Binding-site contacts:
Ligand atom C3 contacts residue ASN79 of chain 1.E at 3.7 Å.
Ligand atom O5 contacts residue ASN79 of chain 1.E at 2.5 Å (h-bond).
Ligand atom O7 contacts residue ASN79 of chain 1.E at 4.2 Å.
Ligand atom O3 contacts residue SER18 of chain 1.F at 3.9 Å.
Ligand atom C7 contacts residue ASN79 of chain 1.E at 3.5 Å.
Ligand atom C4 contacts residue ASN79 of chain 1.E at 3.2 Å.
Ligand atom O7 contacts residue GLY16 of chain 1.F at 3.1 Å (h-bond).
Ligand atom C2 contacts residue SER18 of chain 1.F at 3.4 Å.
Ligand atom C4 contacts residue SER18 of chain 1.F at 4.4 Å.
Ligand atom O3 contacts residue ASN79 of chain 1.E at 4.4 Å.
Ligand atom C1 contacts residue SER18 of chain 1.F at 4.1 Å.
Ligand atom C6 contacts residue ASN79 of chain 1.E at 3.0 Å.
Ligand atom O4 contacts residue ASN79 of chain 1.E at 4.4 Å.
Ligand atom C5 contacts residue ASN79 of chain 1.E at 3.3 Å.
Ligand atom O6 contacts residue ASN79 of chain 1.E at 3.8 Å.
Ligand atom C7 contacts residue GLY16 of chain 1.F at 3.9 Å.
Ligand atom C8 contacts residue GLY16 of chain 1.F at 3.9 Å.
Ligand atom C8 contacts residue ASN79 of chain 1.E at 3.3 Å.
Ligand atom C2 contacts residue ASN79 of chain 1.E at 2.5 Å.
Ligand atom N2 contacts residue ASN79 of chain 1.E at 3.4 Å (h-bond).
Ligand atom C1 contacts residue ASN79 of chain 1.E at 1.4 Å.
Ligand atom N2 contacts residue SER18 of chain 1.F at 4.2 Å.
Ligand atom C3 contacts residue SER18 of chain 1.F at 4.2 Å.
Ligand atom C7 contacts residue SER18 of chain 1.F at 4.2 Å.
Ligand atom O7 contacts residue SER18 of chain 1.F at 3.8 Å.

This protein binds this small molecule.
Small molecule (SMILES): CC(=O)N[C@@H]1[C@@H](O)[C@H](O)[C@@H](CO)O[C@H]1O

Sequence of chain 1.E:
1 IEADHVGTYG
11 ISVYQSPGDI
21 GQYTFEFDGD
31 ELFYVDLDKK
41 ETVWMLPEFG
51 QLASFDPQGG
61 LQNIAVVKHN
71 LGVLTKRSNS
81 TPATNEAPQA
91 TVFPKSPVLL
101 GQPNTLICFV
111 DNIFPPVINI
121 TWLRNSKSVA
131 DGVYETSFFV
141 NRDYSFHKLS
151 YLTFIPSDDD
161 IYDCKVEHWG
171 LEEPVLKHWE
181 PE

Sequence of chain 1.F:
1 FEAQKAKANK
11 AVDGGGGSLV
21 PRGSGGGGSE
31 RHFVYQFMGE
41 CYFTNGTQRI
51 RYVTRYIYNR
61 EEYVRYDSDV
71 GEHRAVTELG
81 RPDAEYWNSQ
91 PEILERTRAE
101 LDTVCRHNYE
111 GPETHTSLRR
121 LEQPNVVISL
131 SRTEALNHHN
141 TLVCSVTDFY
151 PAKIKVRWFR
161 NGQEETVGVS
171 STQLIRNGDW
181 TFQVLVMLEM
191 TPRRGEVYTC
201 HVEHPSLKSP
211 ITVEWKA